Sequence of chain 1.A:
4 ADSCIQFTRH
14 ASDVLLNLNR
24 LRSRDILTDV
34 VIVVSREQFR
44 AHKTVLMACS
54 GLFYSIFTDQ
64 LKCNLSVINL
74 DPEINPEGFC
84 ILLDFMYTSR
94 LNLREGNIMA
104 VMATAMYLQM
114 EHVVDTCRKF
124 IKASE

A protein and the small-molecule ligand that binds it are described below.
Small molecule (SMILES): CC[C@H](C)[C@H](NC(=O)[C@@H](NC(=O)[C@H](CC1=CN=C2CC=CC=C12)NC(C)=O)C(C)C)C(=O)N1CCC[C@H]1C(N)=O

Sequence of chain 2.A:
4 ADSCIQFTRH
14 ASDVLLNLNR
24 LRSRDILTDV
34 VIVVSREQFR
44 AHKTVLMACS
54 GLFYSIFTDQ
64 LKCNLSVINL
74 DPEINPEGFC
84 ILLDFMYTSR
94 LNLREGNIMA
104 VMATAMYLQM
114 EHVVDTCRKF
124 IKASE

Binding-site contacts:
Ligand atom O contacts residue PHE10 of chain 2.A at 3.4 Å.
Ligand atom NE1 contacts residue THR119 of chain 1.A at 3.6 Å.
Ligand atom CE2 contacts residue PHE10 of chain 2.A at 3.5 Å (hydrophobic).
Ligand atom CH2 contacts residue PHE10 of chain 2.A at 3.8 Å (hydrophobic).
Ligand atom CH2 contacts residue PHE88 of chain 1.A at 3.5 Å (hydrophobic).
Ligand atom NE1 contacts residue PHE10 of chain 2.A at 3.5 Å.
Ligand atom C contacts residue GLN9 of chain 2.A at 3.5 Å.
Ligand atom CG contacts residue CYS7 of chain 2.A at 3.9 Å (hydrophobic).
Ligand atom CB contacts residue ARG93 of chain 1.A at 3.7 Å.
Ligand atom O contacts residue GLN9 of chain 2.A at 2.9 Å (h-bond).
Ligand atom CA contacts residue GLN9 of chain 2.A at 3.2 Å.
Ligand atom CG contacts residue ARG93 of chain 1.A at 3.8 Å.
Ligand atom CD contacts residue CYS7 of chain 2.A at 3.4 Å (hydrophobic).
Ligand atom C contacts residue PHE10 of chain 2.A at 3.7 Å (hydrophobic).
Ligand atom CA contacts residue GLN9 of chain 2.A at 3.9 Å.
Ligand atom CB contacts residue GLN9 of chain 2.A at 3.6 Å.
Ligand atom CE2 contacts residue HIS115 of chain 1.A at 3.7 Å.
Ligand atom CE3 contacts residue ILE8 of chain 2.A at 3.5 Å (hydrophobic).
Ligand atom NE1 contacts residue HIS115 of chain 1.A at 3.3 Å (h-bond).
Ligand atom CZ3 contacts residue ILE8 of chain 2.A at 3.9 Å (hydrophobic).
Ligand atom CZ3 contacts residue PHE10 of chain 2.A at 3.7 Å (hydrophobic).
Ligand atom CG contacts residue PHE10 of chain 2.A at 3.9 Å (hydrophobic).
Ligand atom CZ2 contacts residue PHE10 of chain 2.A at 3.9 Å (hydrophobic).
Ligand atom CG1 contacts residue THR11 of chain 2.A at 3.7 Å.
Ligand atom CG2 contacts residue GLN9 of chain 2.A at 3.7 Å.
Ligand atom CD2 contacts residue PHE10 of chain 2.A at 3.8 Å (hydrophobic).
Ligand atom CD1 contacts residue THR119 of chain 1.A at 3.8 Å.
Ligand atom CD1 contacts residue PHE10 of chain 2.A at 3.7 Å (hydrophobic).
Ligand atom CZ2 contacts residue HIS115 of chain 1.A at 3.6 Å.
Ligand atom O contacts residue ILE8 of chain 2.A at 3.5 Å.
Ligand atom CZ2 contacts residue THR119 of chain 1.A at 3.8 Å.
Ligand atom CE3 contacts residue GLN9 of chain 2.A at 3.5 Å.
Ligand atom CE3 contacts residue PHE10 of chain 2.A at 3.6 Å (hydrophobic).
Ligand atom N contacts residue GLN9 of chain 2.A at 2.8 Å (h-bond).
Ligand atom CA contacts residue PHE10 of chain 2.A at 3.9 Å (hydrophobic).
Ligand atom CZ3 contacts residue PHE88 of chain 1.A at 3.9 Å (hydrophobic).
Ligand atom O contacts residue THR11 of chain 2.A at 3.0 Å (h-bond).
Ligand atom CE2 contacts residue THR119 of chain 1.A at 3.6 Å.
Ligand atom CZ3 contacts residue LEU94 of chain 1.A at 3.9 Å (hydrophobic).
Ligand atom O contacts residue GLN9 of chain 2.A at 3.7 Å.